Sequence of chain 1.A:
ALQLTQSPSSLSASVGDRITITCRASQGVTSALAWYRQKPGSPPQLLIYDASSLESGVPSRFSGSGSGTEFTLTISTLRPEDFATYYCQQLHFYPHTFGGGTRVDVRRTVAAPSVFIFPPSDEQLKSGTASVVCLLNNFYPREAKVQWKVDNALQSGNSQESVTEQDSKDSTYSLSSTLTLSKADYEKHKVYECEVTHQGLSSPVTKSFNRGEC

Sequence of chain 1.B:
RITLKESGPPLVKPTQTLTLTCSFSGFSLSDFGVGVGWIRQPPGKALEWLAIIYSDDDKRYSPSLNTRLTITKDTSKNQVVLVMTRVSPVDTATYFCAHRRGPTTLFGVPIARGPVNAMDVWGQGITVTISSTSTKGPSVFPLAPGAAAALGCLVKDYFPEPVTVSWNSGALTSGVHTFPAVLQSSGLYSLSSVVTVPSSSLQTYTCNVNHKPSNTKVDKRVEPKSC

A protein and the small-molecule ligand that binds it are described below.
Small molecule (SMILES): NCCCC[C@@H]1NC(=O)[C@H](CC(=O)O)NC(=O)[C@@H](NC(=O)[C@@H](N)CCC(=O)O)/C=C\C(=O)NC[C@@H](C(=O)N[C@@H](CO)C(=O)O)NC(=O)[C@H](CC2=CN=C3C=CC=CC23)NC1=O

Binding-site contacts:
Ligand atom OD2 contacts residue LEU91 of chain 1.A at 3.3 Å (h-bond).
Ligand atom NZ contacts residue ASP58 of chain 1.B at 3.5 Å.
Ligand atom CZ2 contacts residue GLY33 of chain 1.B at 3.5 Å.
Ligand atom CD1 contacts residue VAL116 of chain 1.B at 3.5 Å (hydrophobic).
Ligand atom CD contacts residue TYR54 of chain 1.B at 3.4 Å (hydrophobic).
Ligand atom C contacts residue ARG113 of chain 1.B at 3.8 Å.
Ligand atom CG contacts residue HIS96 of chain 1.A at 3.5 Å.
Ligand atom OD1 contacts residue TYR94 of chain 1.A at 3.6 Å (h-bond).
Ligand atom O contacts residue PHE93 of chain 1.A at 3.1 Å.
Ligand atom CD contacts residue ARG60 of chain 1.B at 3.6 Å.
Ligand atom CE contacts residue TYR54 of chain 1.B at 3.7 Å (hydrophobic).
Ligand atom OE1 contacts residue TYR94 of chain 1.A at 3.8 Å.
Ligand atom OD1 contacts residue HIS96 of chain 1.A at 2.5 Å (h-bond).
Ligand atom NE1 contacts residue VAL116 of chain 1.B at 3.8 Å.
Ligand atom CA contacts residue HIS92 of chain 1.A at 3.6 Å.
Ligand atom N contacts residue TYR94 of chain 1.A at 3.5 Å (h-bond).
Ligand atom CB contacts residue HIS92 of chain 1.A at 3.2 Å.
Ligand atom CA contacts residue ARG113 of chain 1.B at 3.7 Å.
Ligand atom OG contacts residue ARG113 of chain 1.B at 3.2 Å (salt-bridge).
Ligand atom N contacts residue ARG113 of chain 1.B at 3.3 Å (salt-bridge).
Ligand atom O contacts residue TYR94 of chain 1.A at 3.5 Å.
Ligand atom OE2 contacts residue ARG60 of chain 1.B at 2.6 Å (salt-bridge).
Ligand atom CB contacts residue TYR94 of chain 1.A at 3.8 Å (hydrophobic).
Ligand atom CB contacts residue LEU91 of chain 1.A at 3.0 Å (hydrophobic).
Ligand atom CB contacts residue HIS92 of chain 1.A at 3.7 Å.
Ligand atom OD2 contacts residue ARG100 of chain 1.B at 2.8 Å (salt-bridge).
Ligand atom C contacts residue ARG113 of chain 1.B at 3.5 Å.
Ligand atom C contacts residue HIS92 of chain 1.A at 3.8 Å.
Ligand atom N contacts residue TYR94 of chain 1.A at 3.4 Å (h-bond).
Ligand atom CA contacts residue TYR94 of chain 1.A at 3.6 Å (hydrophobic).
Ligand atom CE contacts residue ASP56 of chain 1.B at 3.3 Å.
Ligand atom CG contacts residue LEU91 of chain 1.A at 2.9 Å (hydrophobic).
Ligand atom OD1 contacts residue ARG100 of chain 1.B at 2.8 Å (salt-bridge).
Ligand atom NZ contacts residue ASP56 of chain 1.B at 2.6 Å (salt-bridge).
Ligand atom O contacts residue TYR94 of chain 1.A at 3.0 Å (h-bond).
Ligand atom N contacts residue HIS92 of chain 1.A at 2.8 Å (h-bond).
Ligand atom CG contacts residue ARG100 of chain 1.B at 3.3 Å.
Ligand atom O contacts residue ARG113 of chain 1.B at 2.7 Å (salt-bridge).
Ligand atom OD1 contacts residue LEU91 of chain 1.A at 3.3 Å (h-bond).
Ligand atom OE1 contacts residue HIS92 of chain 1.A at 3.5 Å.